Binding-site contacts:
Ligand atom C1 contacts residue PHE22 of chain 1.B at 3.5 Å (hydrophobic).
Ligand atom O4 contacts residue PHE22 of chain 1.B at 4.0 Å.
Ligand atom C2 contacts residue ARG143 of chain 1.B at 3.7 Å.
Ligand atom O1 contacts residue ARG143 of chain 1.B at 4.2 Å.
Ligand atom C2 contacts residue GLN237 of chain 1.B at 4.0 Å.
Ligand atom O5 contacts residue ASN192 of chain 1.B at 2.9 Å (h-bond).
Ligand atom C5 contacts residue ASN192 of chain 1.B at 3.4 Å.
Ligand atom O5 contacts residue PHE21 of chain 1.B at 3.9 Å.
Ligand atom O1 contacts residue ASN139 of chain 1.B at 2.8 Å (h-bond).
Ligand atom C3 contacts residue PHE21 of chain 1.B at 3.9 Å (hydrophobic).
Ligand atom C5 contacts residue ASP220 of chain 1.B at 3.7 Å.
Ligand atom O5 contacts residue ASP220 of chain 1.B at 2.4 Å (salt-bridge).
Ligand atom O2 contacts residue PHE21 of chain 1.B at 3.7 Å.
Ligand atom C4 contacts residue ASP220 of chain 1.B at 4.1 Å.
Ligand atom C5 contacts residue ASN19 of chain 1.B at 2.6 Å.
Ligand atom O3 contacts residue ARG143 of chain 1.B at 2.8 Å (salt-bridge).
Ligand atom C3 contacts residue GLN237 of chain 1.B at 3.9 Å.
Ligand atom O2 contacts residue GLN237 of chain 1.B at 3.1 Å (h-bond).
Ligand atom C4 contacts residue ASN192 of chain 1.B at 4.1 Å.
Ligand atom O3 contacts residue GLN237 of chain 1.B at 3.4 Å (h-bond).
Ligand atom O2 contacts residue ARG143 of chain 1.B at 2.8 Å (salt-bridge).
Ligand atom O2 contacts residue ASN139 of chain 1.B at 3.5 Å (h-bond).
Ligand atom O4 contacts residue PHE168 of chain 1.B at 3.6 Å.
Ligand atom C4 contacts residue ASN19 of chain 1.B at 4.1 Å.
Ligand atom C3 contacts residue ARG143 of chain 1.B at 3.8 Å.
Ligand atom O5 contacts residue ASN19 of chain 1.B at 2.8 Å (h-bond).
Ligand atom C5 contacts residue PHE22 of chain 1.B at 4.1 Å (hydrophobic).
Ligand atom O2 contacts residue ASP94 of chain 1.B at 2.6 Å (salt-bridge).
Ligand atom C1 contacts residue ASN139 of chain 1.B at 4.0 Å.
Ligand atom C2 contacts residue ASP94 of chain 1.B at 3.3 Å.
Ligand atom O1 contacts residue ASP94 of chain 1.B at 2.6 Å (salt-bridge).
Ligand atom O4 contacts residue GLN95 of chain 1.B at 3.3 Å (h-bond).
Ligand atom C3 contacts residue ASP220 of chain 1.B at 3.4 Å.
Ligand atom C2 contacts residue PHE22 of chain 1.B at 4.1 Å (hydrophobic).
Ligand atom C4 contacts residue PHE168 of chain 1.B at 3.9 Å (hydrophobic).
Ligand atom O3 contacts residue ASP220 of chain 1.B at 2.6 Å (salt-bridge).
Ligand atom C1 contacts residue ASP94 of chain 1.B at 2.9 Å.
Ligand atom O1 contacts residue GLN95 of chain 1.B at 3.2 Å (h-bond).
Ligand atom C1 contacts residue GLN95 of chain 1.B at 3.5 Å.
Ligand atom C2 contacts residue PHE21 of chain 1.B at 3.5 Å (hydrophobic).

The protein below binds the small molecule below.
Small molecule (SMILES): OC[C@H]1O[C@H](O)[C@H](O)[C@@H]1O

Sequence of chain 1.B:
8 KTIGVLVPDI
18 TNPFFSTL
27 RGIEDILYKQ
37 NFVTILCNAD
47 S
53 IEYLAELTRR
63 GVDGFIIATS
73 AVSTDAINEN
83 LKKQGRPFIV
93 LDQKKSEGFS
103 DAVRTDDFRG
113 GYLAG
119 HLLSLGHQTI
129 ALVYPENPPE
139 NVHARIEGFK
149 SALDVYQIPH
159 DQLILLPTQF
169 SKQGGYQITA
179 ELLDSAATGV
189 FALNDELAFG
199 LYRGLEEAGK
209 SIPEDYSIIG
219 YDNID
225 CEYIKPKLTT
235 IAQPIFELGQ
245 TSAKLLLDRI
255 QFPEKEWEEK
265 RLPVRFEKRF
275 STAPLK